Sequence of chain 1.F:
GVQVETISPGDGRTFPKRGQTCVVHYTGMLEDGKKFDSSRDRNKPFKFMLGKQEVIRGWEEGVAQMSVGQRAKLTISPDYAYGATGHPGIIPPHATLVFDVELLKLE

Binding-site contacts:
Ligand atom C20 contacts residue PHE47 of chain 1.F at 3.7 Å (hydrophobic).
Ligand atom O1 contacts residue TYR83 of chain 1.F at 2.7 Å (h-bond).
Ligand atom C47 contacts residue GLU55 of chain 1.F at 3.5 Å.
Ligand atom O31 contacts residue ILE57 of chain 1.F at 3.0 Å (h-bond).
Ligand atom C48 contacts residue TYR83 of chain 1.F at 3.5 Å (hydrophobic).
Ligand atom O18 contacts residue GLN58 of chain 1.G at 3.4 Å (h-bond).
Ligand atom O4 contacts residue TYR27 of chain 1.F at 3.4 Å.
Ligand atom C35 contacts residue TRP60 of chain 1.F at 3.6 Å (hydrophobic).
Ligand atom C24 contacts residue GLN65 of chain 1.G at 3.4 Å.
Ligand atom C21 contacts residue ALA61 of chain 1.G at 3.5 Å (hydrophobic).
Ligand atom C49 contacts residue HIS88 of chain 1.F at 3.4 Å.
Ligand atom C47 contacts residue PHE63 of chain 1.H at 3.5 Å (hydrophobic).
Ligand atom C32 contacts residue TYR83 of chain 1.F at 3.5 Å (hydrophobic).
Ligand atom O31 contacts residue VAL56 of chain 1.F at 3.5 Å.
Ligand atom C45 contacts residue VAL56 of chain 1.F at 3.5 Å (hydrophobic).
Ligand atom C46 contacts residue GLU55 of chain 1.F at 3.7 Å.
Ligand atom O4 contacts residue ASP38 of chain 1.F at 3.0 Å (salt-bridge).
Ligand atom O18 contacts residue TYR27 of chain 1.F at 3.3 Å (h-bond).
Ligand atom C20 contacts residue MET62 of chain 1.G at 3.6 Å (hydrophobic).
Ligand atom C22 contacts residue GLN65 of chain 1.G at 3.7 Å.
Ligand atom O4 contacts residue PHE37 of chain 1.F at 3.6 Å.
Ligand atom O1 contacts residue PHE100 of chain 1.F at 3.5 Å.
Ligand atom C25 contacts residue GLU55 of chain 1.F at 3.7 Å.
Ligand atom C14 contacts residue ILE92 of chain 1.F at 3.5 Å (hydrophobic).
Ligand atom C16 contacts residue ALA61 of chain 1.G at 3.7 Å (hydrophobic).
Ligand atom C34 contacts residue TRP60 of chain 1.F at 3.3 Å (hydrophobic).
Ligand atom C46 contacts residue VAL56 of chain 1.F at 3.6 Å (hydrophobic).
Ligand atom O18 contacts residue ASP38 of chain 1.F at 2.7 Å (salt-bridge).
Ligand atom C39 contacts residue TYR83 of chain 1.F at 3.5 Å (hydrophobic).
Ligand atom O31 contacts residue TYR83 of chain 1.F at 3.6 Å.
Ligand atom C5 contacts residue ASP38 of chain 1.F at 3.6 Å.
Ligand atom C2 contacts residue TYR83 of chain 1.F at 3.4 Å (hydrophobic).
Ligand atom C23 contacts residue GLN65 of chain 1.G at 3.7 Å.
Ligand atom C3 contacts residue ASP38 of chain 1.F at 3.7 Å.
Ligand atom O6 contacts residue ASP38 of chain 1.F at 3.0 Å (salt-bridge).
Ligand atom C16 contacts residue GLN58 of chain 1.G at 3.6 Å.
Ligand atom O29 contacts residue TYR83 of chain 1.F at 3.2 Å (h-bond).
Ligand atom C30 contacts residue TYR83 of chain 1.F at 3.1 Å (hydrophobic).
Ligand atom C49 contacts residue TYR83 of chain 1.F at 3.4 Å (hydrophobic).
Ligand atom O7 contacts residue ASP38 of chain 1.F at 3.5 Å (salt-bridge).

Sequence of chain 1.H:
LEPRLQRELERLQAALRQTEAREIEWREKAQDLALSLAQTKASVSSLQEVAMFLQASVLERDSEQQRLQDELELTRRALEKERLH

Sequence of chain 1.G:
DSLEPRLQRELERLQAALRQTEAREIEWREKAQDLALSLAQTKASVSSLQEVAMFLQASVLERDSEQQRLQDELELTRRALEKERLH

This protein binds this small molecule.
Small molecule (SMILES): CC[C@H](Cc1ccccc1)[C@@H]1/C=C/C/C=C/C[C@@H](C)[C@H](O)[C@@H](C)[C@@H]2CC[C@@H](C)[C@@](O)(O2)C(=O)C(=O)N2CCCC[C@H]2C(=O)O1